Sequence of chain 1.A:
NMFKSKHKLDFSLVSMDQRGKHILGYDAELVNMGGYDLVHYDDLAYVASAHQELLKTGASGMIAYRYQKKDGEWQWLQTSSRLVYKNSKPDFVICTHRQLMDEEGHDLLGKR

Binding-site contacts:
Ligand atom C2 contacts residue LEU20 of chain 1.A at 4.0 Å (hydrophobic).
Ligand atom C4 contacts residue LEU31 of chain 1.A at 3.6 Å (hydrophobic).
Ligand atom C2 contacts residue HIS14 of chain 1.A at 3.4 Å.
Ligand atom C17 contacts residue PHE18 of chain 1.A at 3.7 Å (hydrophobic).
Ligand atom O1 contacts residue TYR73 of chain 1.A at 3.5 Å (h-bond).
Ligand atom O2 contacts residue GLY43 of chain 1.A at 4.0 Å.
Ligand atom C6 contacts residue TYR73 of chain 1.A at 3.2 Å (hydrophobic).
Ligand atom C14 contacts residue VAL55 of chain 1.A at 3.4 Å (hydrophobic).
Ligand atom C12 contacts residue PHE18 of chain 1.A at 3.4 Å (hydrophobic).
Ligand atom O2 contacts residue VAL47 of chain 1.A at 3.2 Å.
Ligand atom C17 contacts residue TYR73 of chain 1.A at 3.5 Å (hydrophobic).
Ligand atom C7 contacts residue HIS14 of chain 1.A at 3.7 Å.
Ligand atom C8 contacts residue PHE18 of chain 1.A at 4.0 Å (hydrophobic).
Ligand atom C14 contacts residue PHE18 of chain 1.A at 3.4 Å (hydrophobic).
Ligand atom C3 contacts residue TYR75 of chain 1.A at 3.9 Å (hydrophobic).
Ligand atom C3 contacts residue LEU31 of chain 1.A at 3.8 Å (hydrophobic).
Ligand atom C11 contacts residue PHE18 of chain 1.A at 3.4 Å (hydrophobic).
Ligand atom C18 contacts residue PHE18 of chain 1.A at 3.4 Å (hydrophobic).
Ligand atom C1 contacts residue TYR75 of chain 1.A at 4.0 Å (hydrophobic).
Ligand atom C3 contacts residue LEU20 of chain 1.A at 3.5 Å (hydrophobic).
Ligand atom C12 contacts residue TYR44 of chain 1.A at 3.9 Å (hydrophobic).
Ligand atom C1 contacts residue HIS14 of chain 1.A at 3.6 Å.
Ligand atom C13 contacts residue VAL55 of chain 1.A at 3.4 Å (hydrophobic).
Ligand atom C9 contacts residue GLY43 of chain 1.A at 4.0 Å.
Ligand atom C13 contacts residue PHE18 of chain 1.A at 3.5 Å (hydrophobic).
Ligand atom C12 contacts residue VAL55 of chain 1.A at 3.5 Å (hydrophobic).
Ligand atom C5 contacts residue HIS105 of chain 1.A at 3.4 Å.
Ligand atom C15 contacts residue ILE71 of chain 1.A at 4.0 Å (hydrophobic).
Ligand atom C9 contacts residue TYR44 of chain 1.A at 3.7 Å (hydrophobic).
Ligand atom C5 contacts residue LEU85 of chain 1.A at 3.9 Å (hydrophobic).
Ligand atom C15 contacts residue PHE18 of chain 1.A at 3.8 Å (hydrophobic).
Ligand atom C19 contacts residue PHE18 of chain 1.A at 3.5 Å (hydrophobic).
Ligand atom O2 contacts residue TYR44 of chain 1.A at 3.0 Å (h-bond).
Ligand atom C18 contacts residue VAL55 of chain 1.A at 4.0 Å (hydrophobic).
Ligand atom C5 contacts residue TYR73 of chain 1.A at 3.9 Å (hydrophobic).
Ligand atom C10 contacts residue PHE18 of chain 1.A at 3.6 Å (hydrophobic).
Ligand atom C15 contacts residue ALA58 of chain 1.A at 3.8 Å (hydrophobic).
Ligand atom C2 contacts residue TYR75 of chain 1.A at 3.7 Å (hydrophobic).
Ligand atom C6 contacts residue HIS105 of chain 1.A at 3.6 Å.
Ligand atom C8 contacts residue TYR75 of chain 1.A at 3.9 Å (hydrophobic).

The small molecule below binds the protein below.
Small molecule (SMILES): O=c1cc(-c2ccccc2)oc2c1ccc1ccccc12